Sequence of chain 1.A:
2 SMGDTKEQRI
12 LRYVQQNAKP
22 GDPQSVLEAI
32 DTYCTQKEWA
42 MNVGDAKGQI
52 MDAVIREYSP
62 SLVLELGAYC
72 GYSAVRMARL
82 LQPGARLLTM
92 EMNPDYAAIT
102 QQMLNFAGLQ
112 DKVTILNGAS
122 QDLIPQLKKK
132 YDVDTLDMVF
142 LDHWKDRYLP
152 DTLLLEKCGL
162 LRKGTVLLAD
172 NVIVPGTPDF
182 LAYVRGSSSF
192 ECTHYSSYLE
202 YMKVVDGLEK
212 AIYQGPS

Binding-site contacts:
Ligand atom C20 contacts residue ASN172 of chain 1.A at 3.1 Å.
Ligand atom C15 contacts residue PRO176 of chain 1.A at 3.5 Å (hydrophobic).
Ligand atom O24 contacts residue SAM1 of chain 1.E at 2.8 Å.
Ligand atom O24 contacts residue LYS146 of chain 1.A at 2.8 Å (salt-bridge).
Ligand atom C21 contacts residue ASN172 of chain 1.A at 3.1 Å.
Ligand atom C17 contacts residue PRO176 of chain 1.A at 3.7 Å (hydrophobic).
Ligand atom CL2 contacts residue PRO176 of chain 1.A at 3.9 Å.
Ligand atom C02 contacts residue LEU200 of chain 1.A at 3.5 Å (hydrophobic).
Ligand atom C20 contacts residue MG1 of chain 1.G at 2.9 Å.
Ligand atom O26 contacts residue HIS144 of chain 1.A at 3.3 Å (h-bond).
Ligand atom C22 contacts residue ASN172 of chain 1.A at 3.5 Å.
Ligand atom O26 contacts residue LYS146 of chain 1.A at 2.9 Å (salt-bridge).
Ligand atom C18 contacts residue PRO176 of chain 1.A at 3.8 Å (hydrophobic).
Ligand atom O24 contacts residue ASN172 of chain 1.A at 2.8 Å (h-bond).
Ligand atom O23 contacts residue GLU201 of chain 1.A at 2.5 Å (salt-bridge).
Ligand atom O27 contacts residue TRP145 of chain 1.A at 3.6 Å.
Ligand atom C04 contacts residue VAL175 of chain 1.A at 3.8 Å (hydrophobic).
Ligand atom C19 contacts residue LYS146 of chain 1.A at 3.5 Å.
Ligand atom C22 contacts residue PRO176 of chain 1.A at 3.9 Å (hydrophobic).
Ligand atom O26 contacts residue TRP145 of chain 1.A at 3.8 Å.
Ligand atom O23 contacts residue ASP171 of chain 1.A at 3.1 Å (salt-bridge).
Ligand atom O23 contacts residue MG1 of chain 1.G at 2.0 Å.
Ligand atom C20 contacts residue SAM1 of chain 1.E at 3.6 Å.
Ligand atom C22 contacts residue GLU201 of chain 1.A at 3.3 Å.
Ligand atom C21 contacts residue MG1 of chain 1.G at 2.9 Å.
Ligand atom CL2 contacts residue VAL175 of chain 1.A at 3.9 Å.
Ligand atom O23 contacts residue ASN172 of chain 1.A at 2.7 Å (h-bond).
Ligand atom C01 contacts residue LEU200 of chain 1.A at 3.6 Å (hydrophobic).
Ligand atom C01 contacts residue TRP40 of chain 1.A at 3.6 Å (hydrophobic).
Ligand atom N25 contacts residue LYS146 of chain 1.A at 3.3 Å.
Ligand atom N25 contacts residue SAM1 of chain 1.E at 3.8 Å.
Ligand atom C07 contacts residue LEU200 of chain 1.A at 3.8 Å (hydrophobic).
Ligand atom O24 contacts residue MG1 of chain 1.G at 2.0 Å.
Ligand atom O14 contacts residue PRO176 of chain 1.A at 3.8 Å.
Ligand atom O26 contacts residue SAM1 of chain 1.E at 3.1 Å.
Ligand atom C20 contacts residue LYS146 of chain 1.A at 3.4 Å.
Ligand atom C21 contacts residue GLU201 of chain 1.A at 3.1 Å.
Ligand atom CL1 contacts residue MET203 of chain 1.A at 3.1 Å.
Ligand atom N16 contacts residue PRO176 of chain 1.A at 3.8 Å.
Ligand atom O24 contacts residue ASP143 of chain 1.A at 2.8 Å (salt-bridge).

A protein and the small-molecule ligand that binds it are described below.
Small molecule (SMILES): Cc1c(Cl)c(C)[n+]([O-])c(Cl)c1-c1noc(-c2cc(O)c(O)c([N+](=O)[O-])c2)n1